This small molecule binds to this protein.
Small molecule (SMILES): O=C(CCl)NCC1CC2(CCN(C(=O)C3(Nc4ccc(Cl)cc4)CCOCC3)CC2)C1

Sequence of chain 1.A:
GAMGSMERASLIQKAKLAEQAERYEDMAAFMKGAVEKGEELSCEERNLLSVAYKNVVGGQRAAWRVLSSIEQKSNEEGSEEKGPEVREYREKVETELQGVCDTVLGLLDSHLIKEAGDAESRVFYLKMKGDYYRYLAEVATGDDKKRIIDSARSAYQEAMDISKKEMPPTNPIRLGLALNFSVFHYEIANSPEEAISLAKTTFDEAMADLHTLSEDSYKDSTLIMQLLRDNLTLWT

Sequence of chain 1.B:
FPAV

Binding-site contacts:
Ligand atom C1 contacts residue ILE173 of chain 1.A at 3.9 Å (hydrophobic).
Ligand atom C16 contacts residue VAL5 of chain 1.B at 3.8 Å (hydrophobic).
Ligand atom C13 contacts residue VAL5 of chain 1.B at 3.8 Å (hydrophobic).
Ligand atom C23 contacts residue ILE173 of chain 1.A at 3.7 Å (hydrophobic).
Ligand atom C2 contacts residue CYS43 of chain 1.A at 1.8 Å (hydrophobic).
Ligand atom C1 contacts residue CYS43 of chain 1.A at 2.8 Å (hydrophobic).
Ligand atom CL2 contacts residue GLY176 of chain 1.A at 4.1 Å.
Ligand atom O1 contacts residue CYS43 of chain 1.A at 3.2 Å (h-bond).
Ligand atom N3 contacts residue VAL5 of chain 1.B at 4.1 Å.
Ligand atom C16 contacts residue ILE224 of chain 1.A at 4.0 Å (hydrophobic).
Ligand atom N1 contacts residue CYS43 of chain 1.A at 3.6 Å.
Ligand atom CL2 contacts residue PHE124 of chain 1.A at 4.1 Å.
Ligand atom C15 contacts residue VAL5 of chain 1.B at 3.8 Å (hydrophobic).
Ligand atom C12 contacts residue VAL5 of chain 1.B at 3.4 Å (hydrophobic).
Ligand atom C4 contacts residue PHE124 of chain 1.A at 3.7 Å (hydrophobic).
Ligand atom O1 contacts residue ARG46 of chain 1.A at 2.9 Å (salt-bridge).
Ligand atom C3 contacts residue CYS43 of chain 1.A at 3.4 Å (hydrophobic).
Ligand atom O1 contacts residue ILE173 of chain 1.A at 3.9 Å.
Ligand atom C11 contacts residue VAL5 of chain 1.B at 3.8 Å (hydrophobic).
Ligand atom C14 contacts residue LYS127 of chain 1.A at 4.1 Å.
Ligand atom C5 contacts residue ASN47 of chain 1.A at 4.1 Å.
Ligand atom C2 contacts residue ARG46 of chain 1.A at 4.2 Å.
Ligand atom C1 contacts residue ARG46 of chain 1.A at 3.9 Å.
Ligand atom C7 contacts residue ASN47 of chain 1.A at 3.8 Å.
Ligand atom C18 contacts residue VAL5 of chain 1.B at 3.7 Å (hydrophobic).
Ligand atom C14 contacts residue VAL5 of chain 1.B at 3.8 Å (hydrophobic).
Ligand atom C18 contacts residue LEU223 of chain 1.A at 3.8 Å (hydrophobic).
Ligand atom C23 contacts residue PHE124 of chain 1.A at 3.5 Å (hydrophobic).
Ligand atom C4 contacts residue ASN47 of chain 1.A at 4.1 Å.
Ligand atom C13 contacts residue PHE124 of chain 1.A at 4.0 Å (hydrophobic).
Ligand atom C17 contacts residue LEU223 of chain 1.A at 4.0 Å (hydrophobic).
Ligand atom C13 contacts residue LYS127 of chain 1.A at 4.1 Å.
Ligand atom CL2 contacts residue ILE173 of chain 1.A at 3.7 Å.
Ligand atom C15 contacts residue GLY176 of chain 1.A at 4.1 Å.
Ligand atom C2 contacts residue GLU120 of chain 1.A at 3.4 Å.
Ligand atom C15 contacts residue PRO172 of chain 1.A at 3.4 Å (hydrophobic).
Ligand atom C8 contacts residue ASN47 of chain 1.A at 3.7 Å.
Ligand atom O2 contacts residue ILE224 of chain 1.A at 3.7 Å.
Ligand atom C17 contacts residue ILE224 of chain 1.A at 4.0 Å (hydrophobic).
Ligand atom CL2 contacts residue LYS127 of chain 1.A at 3.3 Å.